Sequence of chain 1.A:
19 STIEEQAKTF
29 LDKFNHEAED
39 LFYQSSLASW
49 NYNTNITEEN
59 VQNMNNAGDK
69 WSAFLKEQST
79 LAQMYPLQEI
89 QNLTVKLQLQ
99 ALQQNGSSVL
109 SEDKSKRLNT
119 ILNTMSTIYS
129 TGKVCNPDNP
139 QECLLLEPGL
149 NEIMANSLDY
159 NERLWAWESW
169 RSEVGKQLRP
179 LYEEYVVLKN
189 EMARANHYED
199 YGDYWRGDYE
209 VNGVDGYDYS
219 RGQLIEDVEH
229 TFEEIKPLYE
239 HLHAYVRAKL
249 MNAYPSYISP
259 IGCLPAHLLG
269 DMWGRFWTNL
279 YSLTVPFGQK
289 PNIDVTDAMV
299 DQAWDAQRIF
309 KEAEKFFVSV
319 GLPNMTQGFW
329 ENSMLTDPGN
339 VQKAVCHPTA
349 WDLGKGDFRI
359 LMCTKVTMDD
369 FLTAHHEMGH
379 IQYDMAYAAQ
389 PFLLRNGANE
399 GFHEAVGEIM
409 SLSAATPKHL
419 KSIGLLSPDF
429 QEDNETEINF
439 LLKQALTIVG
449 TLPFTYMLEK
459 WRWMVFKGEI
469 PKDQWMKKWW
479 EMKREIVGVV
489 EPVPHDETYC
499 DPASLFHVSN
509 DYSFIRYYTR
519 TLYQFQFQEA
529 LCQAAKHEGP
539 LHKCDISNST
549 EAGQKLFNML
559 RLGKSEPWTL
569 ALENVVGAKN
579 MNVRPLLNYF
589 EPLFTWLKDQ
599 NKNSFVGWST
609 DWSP

Binding-site contacts:
Ligand atom C4 contacts residue ASN90 of chain 1.A at 4.2 Å.
Ligand atom O5 contacts residue ASN90 of chain 1.A at 2.4 Å (h-bond).
Ligand atom C8 contacts residue ASN90 of chain 1.A at 4.3 Å.
Ligand atom N2 contacts residue ASN90 of chain 1.A at 2.9 Å (h-bond).
Ligand atom C7 contacts residue ASN90 of chain 1.A at 3.9 Å.
Ligand atom O5 contacts residue LYS26 of chain 1.A at 3.8 Å.
Ligand atom O7 contacts residue ASN90 of chain 1.A at 4.5 Å.
Ligand atom C3 contacts residue ASN90 of chain 1.A at 3.8 Å.
Ligand atom C1 contacts residue ASN90 of chain 1.A at 1.4 Å.
Ligand atom C5 contacts residue ASN90 of chain 1.A at 3.7 Å.
Ligand atom C2 contacts residue ASN90 of chain 1.A at 2.5 Å.

This small molecule binds to this protein.
Small molecule (SMILES): CC(=O)N[C@@H]1[C@@H](O)[C@H](O)[C@@H](CO)O[C@H]1O